Binding-site contacts:
Ligand atom C3 contacts residue DMS1 of chain 1.C at 3.5 Å.
Ligand atom C24 contacts residue SER83 of chain 1.A at 3.5 Å.
Ligand atom C11 contacts residue ASP35 of chain 1.A at 3.6 Å.
Ligand atom C24 contacts residue ASP81 of chain 1.A at 3.7 Å.
Ligand atom S1 contacts residue ILE217 of chain 1.A at 3.7 Å.
Ligand atom N4 contacts residue DMS1 of chain 1.C at 3.2 Å.
Ligand atom C18 contacts residue PG41 of chain 1.E at 3.5 Å.
Ligand atom N1 contacts residue THR222 of chain 1.A at 2.8 Å (h-bond).
Ligand atom C10 contacts residue ASP219 of chain 1.A at 3.4 Å.
Ligand atom C15 contacts residue ILE300 of chain 1.A at 3.7 Å (hydrophobic).
Ligand atom S1 contacts residue ILE302 of chain 1.A at 3.5 Å.
Ligand atom N2 contacts residue THR222 of chain 1.A at 3.5 Å (h-bond).
Ligand atom C23 contacts residue ASP81 of chain 1.A at 3.7 Å.
Ligand atom O2 contacts residue TYR79 of chain 1.A at 3.5 Å.
Ligand atom C27 contacts residue ASP33 of chain 1.A at 3.5 Å.
Ligand atom C3 contacts residue THR222 of chain 1.A at 3.3 Å.
Ligand atom C7 contacts residue ILE302 of chain 1.A at 3.3 Å (hydrophobic).
Ligand atom C28 contacts residue ASP33 of chain 1.A at 3.3 Å.
Ligand atom O1 contacts residue GLY80 of chain 1.A at 2.8 Å (h-bond).
Ligand atom C9 contacts residue GLY37 of chain 1.A at 3.7 Å.
Ligand atom C24 contacts residue TYR79 of chain 1.A at 3.7 Å (hydrophobic).
Ligand atom N2 contacts residue ASP219 of chain 1.A at 2.7 Å (salt-bridge).
Ligand atom C5 contacts residue PG41 of chain 1.E at 3.5 Å.
Ligand atom C1 contacts residue PG41 of chain 1.E at 3.6 Å.
Ligand atom C4 contacts residue DMS1 of chain 1.C at 3.7 Å.
Ligand atom C10 contacts residue ASP35 of chain 1.A at 3.1 Å.
Ligand atom C12 contacts residue TYR79 of chain 1.A at 3.6 Å (hydrophobic).
Ligand atom C25 contacts residue DMS1 of chain 1.C at 3.4 Å.
Ligand atom N3 contacts residue ASP35 of chain 1.A at 2.6 Å (salt-bridge).
Ligand atom C7 contacts residue PG41 of chain 1.E at 3.7 Å.
Ligand atom C29 contacts residue ASP119 of chain 1.A at 3.5 Å.
Ligand atom N4 contacts residue SER83 of chain 1.A at 3.4 Å (h-bond).
Ligand atom C22 contacts residue ASP81 of chain 1.A at 3.7 Å.
Ligand atom C20 contacts residue TYR226 of chain 1.A at 3.3 Å (hydrophobic).
Ligand atom O2 contacts residue PG41 of chain 1.E at 3.1 Å.
Ligand atom N4 contacts residue ASP81 of chain 1.A at 2.9 Å (salt-bridge).
Ligand atom C11 contacts residue GLY221 of chain 1.A at 3.4 Å.
Ligand atom C8 contacts residue ASP219 of chain 1.A at 3.5 Å.
Ligand atom C9 contacts residue ASP219 of chain 1.A at 3.5 Å.
Ligand atom C8 contacts residue PG41 of chain 1.E at 3.6 Å.

Sequence of chain 1.A:
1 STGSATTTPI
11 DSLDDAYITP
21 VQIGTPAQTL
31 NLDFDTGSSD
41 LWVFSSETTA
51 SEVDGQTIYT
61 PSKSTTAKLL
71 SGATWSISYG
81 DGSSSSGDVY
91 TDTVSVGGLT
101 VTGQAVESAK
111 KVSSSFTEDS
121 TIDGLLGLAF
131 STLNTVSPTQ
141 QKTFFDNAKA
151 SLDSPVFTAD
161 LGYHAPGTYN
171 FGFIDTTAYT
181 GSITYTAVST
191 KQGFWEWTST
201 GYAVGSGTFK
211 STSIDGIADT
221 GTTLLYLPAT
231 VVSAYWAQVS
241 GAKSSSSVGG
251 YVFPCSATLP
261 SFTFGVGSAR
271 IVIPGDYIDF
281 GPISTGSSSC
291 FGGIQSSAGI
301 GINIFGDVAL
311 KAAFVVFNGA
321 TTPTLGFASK

This small molecule binds to this protein.
Small molecule (SMILES): O=C(CNCCc1c[nH]c2ccccc12)Nc1scc(-c2ccccc2)c1C(=O)NCc1ccccc1